Binding-site contacts:
Ligand atom O1 contacts residue PHE140 of chain 1.A at 3.6 Å.
Ligand atom C19 contacts residue ARG188 of chain 1.A at 3.4 Å.
Ligand atom C19 contacts residue MET165 of chain 1.A at 3.5 Å (hydrophobic).
Ligand atom C13 contacts residue HIS164 of chain 1.A at 3.9 Å.
Ligand atom N1 contacts residue PHE140 of chain 1.A at 3.3 Å (h-bond).
Ligand atom C8 contacts residue HIS164 of chain 1.A at 3.6 Å.
Ligand atom C17 contacts residue GLU166 of chain 1.A at 3.8 Å.
Ligand atom C3 contacts residue LEU141 of chain 1.A at 3.8 Å (hydrophobic).
Ligand atom C1 contacts residue HIS163 of chain 1.A at 3.7 Å.
Ligand atom C9 contacts residue GLN189 of chain 1.A at 3.6 Å.
Ligand atom C16 contacts residue GLU166 of chain 1.A at 3.8 Å.
Ligand atom O6 contacts residue SER144 of chain 1.A at 3.4 Å (h-bond).
Ligand atom N2 contacts residue CYS145 of chain 1.A at 3.1 Å (h-bond).
Ligand atom O3 contacts residue MET165 of chain 1.A at 3.4 Å.
Ligand atom O5 contacts residue GLU166 of chain 1.A at 3.5 Å (salt-bridge).
Ligand atom C1 contacts residue GLU166 of chain 1.A at 3.5 Å.
Ligand atom C25 contacts residue HIS41 of chain 1.A at 3.9 Å.
Ligand atom O1 contacts residue HIS172 of chain 1.A at 3.6 Å.
Ligand atom C20 contacts residue GLN192 of chain 1.A at 3.6 Å.
Ligand atom N1 contacts residue GLU166 of chain 1.A at 3.1 Å (salt-bridge).
Ligand atom O6 contacts residue GLY143 of chain 1.A at 3.3 Å (h-bond).
Ligand atom O1 contacts residue GLU166 of chain 1.A at 3.4 Å.
Ligand atom C19 contacts residue GLN189 of chain 1.A at 3.9 Å.
Ligand atom C5 contacts residue CYS145 of chain 1.A at 3.2 Å (hydrophobic).
Ligand atom C19 contacts residue THR190 of chain 1.A at 3.4 Å.
Ligand atom O1 contacts residue MET165 of chain 1.A at 3.9 Å.
Ligand atom N4 contacts residue GLU166 of chain 1.A at 2.9 Å (salt-bridge).
Ligand atom C5 contacts residue SER144 of chain 1.A at 3.9 Å.
Ligand atom O3 contacts residue GLU166 of chain 1.A at 2.8 Å (salt-bridge).
Ligand atom C13 contacts residue HIS41 of chain 1.A at 3.5 Å.
Ligand atom C2 contacts residue ASN142 of chain 1.A at 3.7 Å.
Ligand atom C19 contacts residue GLN192 of chain 1.A at 3.6 Å.
Ligand atom N2 contacts residue HIS164 of chain 1.A at 3.0 Å (h-bond).
Ligand atom C25 contacts residue CYS145 of chain 1.A at 1.8 Å (hydrophobic).
Ligand atom C3 contacts residue ASN142 of chain 1.A at 3.4 Å.
Ligand atom O1 contacts residue HIS163 of chain 1.A at 2.7 Å (h-bond).
Ligand atom O6 contacts residue CYS145 of chain 1.A at 2.7 Å (h-bond).
Ligand atom O4 contacts residue GLN189 of chain 1.A at 3.5 Å (h-bond).
Ligand atom C7 contacts residue HIS164 of chain 1.A at 3.8 Å.
Ligand atom C6 contacts residue CYS145 of chain 1.A at 2.7 Å (hydrophobic).

Sequence of chain 1.B:
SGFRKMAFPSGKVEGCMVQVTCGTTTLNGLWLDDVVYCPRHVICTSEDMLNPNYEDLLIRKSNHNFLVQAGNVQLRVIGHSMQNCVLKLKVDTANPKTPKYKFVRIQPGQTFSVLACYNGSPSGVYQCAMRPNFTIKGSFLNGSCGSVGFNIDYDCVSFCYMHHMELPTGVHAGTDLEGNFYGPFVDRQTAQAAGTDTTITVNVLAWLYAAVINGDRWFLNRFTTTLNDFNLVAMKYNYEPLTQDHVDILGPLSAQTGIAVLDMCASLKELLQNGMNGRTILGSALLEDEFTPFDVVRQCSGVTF

The protein below binds the small molecule below.
Small molecule (SMILES): CC(C)[C@H](NC(=O)OC(C)(C)C)C(=O)N1C[C@@H]2CCC[C@@H]2[C@H]1C(=O)N[C@H](CO)C[C@@H]1CCNC1=O

Sequence of chain 1.A:
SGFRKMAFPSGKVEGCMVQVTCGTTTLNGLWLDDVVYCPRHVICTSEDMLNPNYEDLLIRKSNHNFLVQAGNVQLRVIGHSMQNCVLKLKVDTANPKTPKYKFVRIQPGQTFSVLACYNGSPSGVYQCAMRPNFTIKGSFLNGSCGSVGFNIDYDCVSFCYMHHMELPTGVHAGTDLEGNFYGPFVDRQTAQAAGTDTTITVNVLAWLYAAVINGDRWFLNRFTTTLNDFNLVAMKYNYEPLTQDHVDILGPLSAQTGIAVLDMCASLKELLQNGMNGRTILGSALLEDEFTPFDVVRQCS